Sequence of chain 1.A:
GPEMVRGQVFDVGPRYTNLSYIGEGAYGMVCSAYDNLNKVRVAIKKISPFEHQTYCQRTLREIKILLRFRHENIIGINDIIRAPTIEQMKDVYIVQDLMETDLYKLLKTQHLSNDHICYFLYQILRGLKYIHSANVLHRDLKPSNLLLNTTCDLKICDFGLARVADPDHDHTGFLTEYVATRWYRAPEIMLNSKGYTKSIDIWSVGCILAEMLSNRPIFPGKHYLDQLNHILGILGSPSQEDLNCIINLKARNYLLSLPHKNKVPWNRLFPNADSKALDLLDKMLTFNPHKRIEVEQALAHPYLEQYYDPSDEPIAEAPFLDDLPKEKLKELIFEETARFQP

Binding-site contacts:
Ligand atom C12 contacts residue ASP325 of chain 1.A at 3.9 Å.
Ligand atom C08 contacts residue ASP325 of chain 1.A at 4.2 Å.
Ligand atom N15 contacts residue TYR324 of chain 1.A at 4.0 Å.
Ligand atom C09 contacts residue ASP325 of chain 1.A at 4.1 Å.
Ligand atom C12 contacts residue TYR323 of chain 1.A at 3.7 Å (hydrophobic).
Ligand atom N11 contacts residue TYR138 of chain 1.A at 4.2 Å.
Ligand atom C12 contacts residue ASP328 of chain 1.A at 3.1 Å.
Ligand atom C08 contacts residue TYR324 of chain 1.A at 4.2 Å (hydrophobic).
Ligand atom C06 contacts residue TYR324 of chain 1.A at 4.0 Å (hydrophobic).
Ligand atom N14 contacts residue TYR323 of chain 1.A at 3.7 Å.
Ligand atom C10 contacts residue ASP325 of chain 1.A at 3.9 Å.
Ligand atom C09 contacts residue TYR324 of chain 1.A at 4.2 Å (hydrophobic).
Ligand atom C03 contacts residue GLU321 of chain 1.A at 3.1 Å.
Ligand atom C18 contacts residue TYR324 of chain 1.A at 4.4 Å (hydrophobic).
Ligand atom C17 contacts residue ASP325 of chain 1.A at 4.0 Å.
Ligand atom C27 contacts residue GLU321 of chain 1.A at 3.8 Å.
Ligand atom C06 contacts residue GLU321 of chain 1.A at 3.5 Å.
Ligand atom C24 contacts residue PRO326 of chain 1.A at 3.5 Å (hydrophobic).
Ligand atom C10 contacts residue TYR323 of chain 1.A at 3.7 Å (hydrophobic).
Ligand atom C17 contacts residue TYR324 of chain 1.A at 3.6 Å (hydrophobic).
Ligand atom C09 contacts residue TYR323 of chain 1.A at 3.5 Å (hydrophobic).
Ligand atom N13 contacts residue ASP325 of chain 1.A at 3.7 Å.
Ligand atom N14 contacts residue TYR138 of chain 1.A at 2.9 Å (h-bond).
Ligand atom N11 contacts residue ASP325 of chain 1.A at 3.7 Å.
Ligand atom N05 contacts residue GLU321 of chain 1.A at 3.7 Å.
Ligand atom C19 contacts residue TYR324 of chain 1.A at 4.0 Å (hydrophobic).
Ligand atom C12 contacts residue TYR138 of chain 1.A at 3.9 Å (hydrophobic).
Ligand atom N05 contacts residue GLN322 of chain 1.A at 4.3 Å.
Ligand atom C07 contacts residue TYR324 of chain 1.A at 3.4 Å (hydrophobic).
Ligand atom N14 contacts residue ASP328 of chain 1.A at 2.9 Å (salt-bridge).
Ligand atom N11 contacts residue TYR323 of chain 1.A at 2.7 Å (h-bond).
Ligand atom C24 contacts residue TYR324 of chain 1.A at 3.9 Å (hydrophobic).
Ligand atom N13 contacts residue ASP328 of chain 1.A at 2.4 Å (salt-bridge).
Ligand atom C04 contacts residue GLN322 of chain 1.A at 4.2 Å.
Ligand atom C04 contacts residue GLU321 of chain 1.A at 3.6 Å.
Ligand atom C23 contacts residue PRO326 of chain 1.A at 3.7 Å (hydrophobic).
Ligand atom C09 contacts residue GLN322 of chain 1.A at 3.7 Å.
Ligand atom C06 contacts residue GLN322 of chain 1.A at 3.3 Å.
Ligand atom N34 contacts residue TYR324 of chain 1.A at 4.0 Å.
Ligand atom N34 contacts residue GLU321 of chain 1.A at 4.1 Å.

The small molecule below binds the protein below.
Small molecule (SMILES): [H]/N=C1/N(CCN(C)CCn2ccnc2N)C[C@H](CCCN/C(N)=N/[H])N1CCCC1CCCCC1